A protein and the small-molecule ligand that binds it are described below.
Small molecule (SMILES): CC(=O)N[C@H]1[C@H]([C@H](O)[C@H](O)CO)O[C@@](O[C@H]2[C@@H](O)[C@@H](CO)O[C@@H](O[C@H]3[C@H](O)[C@@H](O)[C@H](O)O[C@@H]3CO)[C@@H]2O)(C(=O)O)C[C@@H]1O

Sequence of chain 45.A:
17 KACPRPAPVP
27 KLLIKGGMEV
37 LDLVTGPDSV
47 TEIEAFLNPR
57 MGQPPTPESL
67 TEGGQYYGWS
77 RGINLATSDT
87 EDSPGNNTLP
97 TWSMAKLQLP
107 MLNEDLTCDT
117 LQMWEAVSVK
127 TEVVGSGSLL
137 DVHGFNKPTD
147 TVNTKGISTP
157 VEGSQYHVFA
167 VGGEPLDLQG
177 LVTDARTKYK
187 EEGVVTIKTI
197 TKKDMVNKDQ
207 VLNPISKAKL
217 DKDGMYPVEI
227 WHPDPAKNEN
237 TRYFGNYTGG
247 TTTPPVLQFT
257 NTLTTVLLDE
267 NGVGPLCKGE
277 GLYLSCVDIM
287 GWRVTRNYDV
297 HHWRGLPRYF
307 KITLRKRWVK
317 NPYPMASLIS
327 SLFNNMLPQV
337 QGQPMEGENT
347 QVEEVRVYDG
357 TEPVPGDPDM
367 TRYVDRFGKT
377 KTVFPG

Sequence of chain 45.B:
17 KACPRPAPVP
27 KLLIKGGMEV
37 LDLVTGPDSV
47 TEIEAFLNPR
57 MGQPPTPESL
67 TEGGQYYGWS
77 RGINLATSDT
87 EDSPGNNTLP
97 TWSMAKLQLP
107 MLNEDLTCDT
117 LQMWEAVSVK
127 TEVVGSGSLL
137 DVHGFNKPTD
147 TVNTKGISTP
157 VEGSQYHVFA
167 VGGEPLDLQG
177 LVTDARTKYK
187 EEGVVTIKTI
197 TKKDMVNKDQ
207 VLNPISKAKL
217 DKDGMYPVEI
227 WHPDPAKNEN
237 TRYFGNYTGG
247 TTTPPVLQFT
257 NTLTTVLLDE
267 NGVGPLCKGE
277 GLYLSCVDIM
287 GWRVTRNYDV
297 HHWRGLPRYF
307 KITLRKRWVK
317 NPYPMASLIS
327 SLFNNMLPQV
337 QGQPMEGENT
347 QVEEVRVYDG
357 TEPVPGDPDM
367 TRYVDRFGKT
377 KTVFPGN

Binding-site contacts:
Ligand atom O4 contacts residue GLY78 of chain 45.A at 3.3 Å.
Ligand atom C3 contacts residue ARG77 of chain 45.A at 3.8 Å.
Ligand atom C3 contacts residue GLY78 of chain 45.A at 4.2 Å.
Ligand atom N5 contacts residue TYR72 of chain 45.A at 2.9 Å (h-bond).
Ligand atom C3 contacts residue GLY78 of chain 45.A at 3.7 Å.
Ligand atom C6 contacts residue THR94 of chain 45.A at 3.9 Å.
Ligand atom C1 contacts residue ARG77 of chain 45.A at 3.5 Å.
Ligand atom C5 contacts residue ASN93 of chain 45.A at 3.6 Å.
Ligand atom C5 contacts residue TYR72 of chain 45.A at 3.7 Å (hydrophobic).
Ligand atom O4 contacts residue TYR72 of chain 45.A at 4.2 Å.
Ligand atom O6 contacts residue ASN93 of chain 45.A at 2.9 Å (h-bond).
Ligand atom O4 contacts residue VAL296 of chain 45.A at 3.7 Å.
Ligand atom C10 contacts residue TYR72 of chain 45.A at 3.8 Å (hydrophobic).
Ligand atom O4 contacts residue ASN80 of chain 45.A at 4.1 Å.
Ligand atom O1A contacts residue TYR72 of chain 45.A at 3.7 Å.
Ligand atom C4 contacts residue VAL296 of chain 45.A at 4.2 Å (hydrophobic).
Ligand atom O10 contacts residue ASN293 of chain 45.A at 4.3 Å.
Ligand atom O8 contacts residue TYR72 of chain 45.A at 3.9 Å.
Ligand atom C6 contacts residue ASN93 of chain 45.A at 3.1 Å.
Ligand atom C11 contacts residue TYR72 of chain 45.A at 3.9 Å (hydrophobic).
Ligand atom O4 contacts residue ILE79 of chain 45.A at 3.7 Å.
Ligand atom O1B contacts residue TYR72 of chain 45.A at 4.1 Å.
Ligand atom O1B contacts residue ARG77 of chain 45.A at 3.0 Å (salt-bridge).
Ligand atom O1A contacts residue GLY78 of chain 45.A at 3.4 Å (h-bond).
Ligand atom C4 contacts residue TYR72 of chain 45.A at 3.7 Å (hydrophobic).
Ligand atom O1A contacts residue ARG77 of chain 45.A at 3.1 Å.
Ligand atom C4 contacts residue GLY78 of chain 45.A at 3.6 Å.
Ligand atom C2 contacts residue GLY78 of chain 45.A at 4.1 Å.
Ligand atom C1 contacts residue GLY78 of chain 45.A at 4.2 Å.
Ligand atom C11 contacts residue ASP85 of chain 45.B at 3.5 Å.
Ligand atom O4 contacts residue THR291 of chain 45.A at 3.5 Å.
Ligand atom C1 contacts residue TYR72 of chain 45.A at 4.1 Å (hydrophobic).
Ligand atom O3 contacts residue GLY78 of chain 45.A at 3.6 Å.
Ligand atom C4 contacts residue HIS298 of chain 45.A at 3.6 Å.
Ligand atom C4 contacts residue ARG77 of chain 45.A at 4.3 Å.
Ligand atom O4 contacts residue HIS298 of chain 45.A at 2.7 Å (h-bond).
Ligand atom C3 contacts residue HIS298 of chain 45.A at 4.1 Å.
Ligand atom O8 contacts residue ARG77 of chain 45.A at 3.3 Å (salt-bridge).
Ligand atom C6 contacts residue TYR72 of chain 45.A at 3.9 Å (hydrophobic).
Ligand atom C3 contacts residue VAL296 of chain 45.A at 3.4 Å (hydrophobic).